Binding-site contacts:
Ligand atom N2 contacts residue THR271 of chain 1.H at 4.1 Å.
Ligand atom C5 contacts residue ASN269 of chain 1.H at 3.6 Å.
Ligand atom C4 contacts residue GLN273 of chain 1.H at 3.7 Å.
Ligand atom O6 contacts residue GLN273 of chain 1.H at 4.0 Å.
Ligand atom O6 contacts residue LYS267 of chain 1.H at 3.6 Å.
Ligand atom C5 contacts residue GLN273 of chain 1.H at 3.5 Å.
Ligand atom O5 contacts residue THR271 of chain 1.H at 4.4 Å.
Ligand atom O5 contacts residue ASN269 of chain 1.H at 2.3 Å (h-bond).
Ligand atom C5 contacts residue LYS267 of chain 1.H at 4.5 Å.
Ligand atom C6 contacts residue GLN273 of chain 1.H at 4.2 Å.
Ligand atom O7 contacts residue ASN269 of chain 1.H at 3.3 Å (h-bond).
Ligand atom C8 contacts residue THR271 of chain 1.H at 4.4 Å.
Ligand atom C8 contacts residue ASN269 of chain 1.H at 4.5 Å.
Ligand atom C3 contacts residue GLN273 of chain 1.H at 3.9 Å.
Ligand atom O4 contacts residue GLN273 of chain 1.H at 3.2 Å (h-bond).
Ligand atom N2 contacts residue ASN269 of chain 1.H at 2.9 Å (h-bond).
Ligand atom O5 contacts residue LYS267 of chain 1.H at 4.5 Å.
Ligand atom C3 contacts residue ASN269 of chain 1.H at 3.8 Å.
Ligand atom C1 contacts residue THR271 of chain 1.H at 3.7 Å.
Ligand atom C4 contacts residue ASN269 of chain 1.H at 4.2 Å.
Ligand atom C7 contacts residue ASN269 of chain 1.H at 3.3 Å.
Ligand atom C2 contacts residue ASN269 of chain 1.H at 2.5 Å.
Ligand atom C1 contacts residue ASN269 of chain 1.H at 1.4 Å.

Sequence of chain 1.H:
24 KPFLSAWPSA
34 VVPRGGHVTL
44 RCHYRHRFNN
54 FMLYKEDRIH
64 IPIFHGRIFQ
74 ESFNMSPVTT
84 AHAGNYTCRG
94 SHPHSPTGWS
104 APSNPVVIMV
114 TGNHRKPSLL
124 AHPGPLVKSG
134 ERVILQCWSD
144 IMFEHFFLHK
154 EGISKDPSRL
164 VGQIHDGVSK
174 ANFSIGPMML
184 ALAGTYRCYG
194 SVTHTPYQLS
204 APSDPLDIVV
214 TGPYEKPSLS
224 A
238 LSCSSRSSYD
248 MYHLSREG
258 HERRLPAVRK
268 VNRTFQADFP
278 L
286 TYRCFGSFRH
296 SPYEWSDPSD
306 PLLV

The small molecule below binds the protein below.
Small molecule (SMILES): CC(=O)N[C@@H]1[C@@H](O)[C@H](O)[C@@H](CO)O[C@H]1O